Sequence of chain 1.C:
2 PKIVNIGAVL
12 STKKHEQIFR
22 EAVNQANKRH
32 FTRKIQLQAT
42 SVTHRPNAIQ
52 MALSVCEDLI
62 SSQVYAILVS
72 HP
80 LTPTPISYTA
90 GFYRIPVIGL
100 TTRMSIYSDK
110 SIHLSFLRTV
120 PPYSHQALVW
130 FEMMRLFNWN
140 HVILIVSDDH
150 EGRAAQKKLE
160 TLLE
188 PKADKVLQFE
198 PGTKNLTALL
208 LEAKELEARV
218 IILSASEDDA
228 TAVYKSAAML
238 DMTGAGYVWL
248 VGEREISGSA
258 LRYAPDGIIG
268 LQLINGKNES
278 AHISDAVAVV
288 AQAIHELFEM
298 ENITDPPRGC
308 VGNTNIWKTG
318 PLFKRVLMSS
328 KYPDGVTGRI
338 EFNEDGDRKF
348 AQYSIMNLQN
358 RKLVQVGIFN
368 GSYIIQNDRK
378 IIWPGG

Binding-site contacts:
Ligand atom C7 contacts residue ASN275 of chain 1.C at 3.9 Å.
Ligand atom C7 contacts residue SER277 of chain 1.C at 4.4 Å.
Ligand atom C7 contacts residue ALA278 of chain 1.C at 3.7 Å (hydrophobic).
Ligand atom O7 contacts residue ALA278 of chain 1.C at 3.4 Å (h-bond).
Ligand atom N2 contacts residue ALA278 of chain 1.C at 4.0 Å.
Ligand atom C8 contacts residue ALA278 of chain 1.C at 4.0 Å (hydrophobic).
Ligand atom O4 contacts residue ASN275 of chain 1.C at 3.9 Å.
Ligand atom O6 contacts residue ASN275 of chain 1.C at 4.1 Å.
Ligand atom O7 contacts residue SER277 of chain 1.C at 3.5 Å.
Ligand atom C4 contacts residue ASN275 of chain 1.C at 3.7 Å.
Ligand atom C2 contacts residue ASN275 of chain 1.C at 2.8 Å.
Ligand atom C6 contacts residue ASN275 of chain 1.C at 4.1 Å.
Ligand atom C1 contacts residue ASN275 of chain 1.C at 1.4 Å.
Ligand atom C5 contacts residue ASN275 of chain 1.C at 2.9 Å.
Ligand atom C8 contacts residue VAL333 of chain 1.C at 3.9 Å (hydrophobic).
Ligand atom O5 contacts residue ASN275 of chain 1.C at 2.3 Å (h-bond).
Ligand atom N2 contacts residue ASN275 of chain 1.C at 3.2 Å (h-bond).
Ligand atom C3 contacts residue ASN275 of chain 1.C at 3.8 Å.
Ligand atom O7 contacts residue ASN275 of chain 1.C at 3.7 Å.

The small molecule below binds the protein below.
Small molecule (SMILES): CC(=O)N[C@@H]1[C@@H](O)[C@H](O)[C@@H](CO)O[C@H]1O